This protein binds this small molecule.
Small molecule (SMILES): Cc1cn([C@H]2C[C@H](O[P](=O)(O)OC[C@H]3O[C@@H](n4cnc5c(=O)nc(N)[nH]c54)C[C@@H]3O[P](=O)(O)OC[C@H]3O[C@@H](n4cnc5c(=O)nc(N)[nH]c54)C[C@@H]3O[P](=O)(O)OC[C@H]3O[C@@H](n4ccc(N)nc4=O)C[C@@H]3O[P](=O)(O)OC[C@H]3O[C@@H](n4cnc5c(=O)nc(N)[nH]c54)C[C@@H]3O)[C@@H](CO[P](=O)(O)O[C@H]3C[C@H](n4ccc(N)nc4=O)O[C@@H]3CO[P](=O)(O)O[C@H]3C[C@H](n4ccc(N)nc4=O)O[C@@H]3CO[P](=O)(O)O[C@H]3C[C@H](n4ccc(N)nc4=O)O[C@@H]3CO[P](=O)(O)O[C@H]3C[C@H](n4cnc5c(=O)nc(N)[nH]c54)O[C@@H]3CO)O2)c(=O)[nH]c1=O

Sequence of chain 1.F:
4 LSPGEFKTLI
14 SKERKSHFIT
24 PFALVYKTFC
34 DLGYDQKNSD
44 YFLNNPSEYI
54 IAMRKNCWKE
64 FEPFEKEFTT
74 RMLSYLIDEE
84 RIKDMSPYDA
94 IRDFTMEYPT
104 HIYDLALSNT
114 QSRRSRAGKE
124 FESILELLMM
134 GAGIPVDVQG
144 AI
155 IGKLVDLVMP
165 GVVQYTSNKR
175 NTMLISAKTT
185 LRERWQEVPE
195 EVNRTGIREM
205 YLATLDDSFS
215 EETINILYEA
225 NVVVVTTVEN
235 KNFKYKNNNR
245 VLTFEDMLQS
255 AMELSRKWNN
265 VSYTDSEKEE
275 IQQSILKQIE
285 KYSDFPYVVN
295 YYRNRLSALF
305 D

Sequence of chain 1.E:
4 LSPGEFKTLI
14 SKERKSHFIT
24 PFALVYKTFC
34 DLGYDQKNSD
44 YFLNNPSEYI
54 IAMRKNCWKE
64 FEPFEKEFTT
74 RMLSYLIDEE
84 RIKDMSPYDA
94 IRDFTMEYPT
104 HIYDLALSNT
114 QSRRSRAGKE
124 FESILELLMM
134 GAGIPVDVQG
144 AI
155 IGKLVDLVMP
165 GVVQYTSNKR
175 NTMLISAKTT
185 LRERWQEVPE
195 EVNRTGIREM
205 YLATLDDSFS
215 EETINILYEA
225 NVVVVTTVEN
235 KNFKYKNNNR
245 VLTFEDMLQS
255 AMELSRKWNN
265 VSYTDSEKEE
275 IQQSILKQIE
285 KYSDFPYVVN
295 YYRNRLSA

Binding-site contacts:
Ligand atom N3 contacts residue DG7 of chain 1.A at 2.8 Å (h-bond).
Ligand atom N2 contacts residue DC1 of chain 1.A at 2.5 Å (h-bond).
Ligand atom N2 contacts residue GLN114 of chain 1.E at 2.9 Å (h-bond).
Ligand atom N2 contacts residue DC9 of chain 1.A at 2.5 Å (h-bond).
Ligand atom OP1 contacts residue SER115 of chain 1.E at 2.6 Å (h-bond).
Ligand atom O6 contacts residue ARG186 of chain 1.F at 2.6 Å (salt-bridge).
Ligand atom N4 contacts residue DG2 of chain 1.A at 2.7 Å (h-bond).
Ligand atom N4 contacts residue DG6 of chain 1.A at 2.9 Å (h-bond).
Ligand atom N2 contacts residue DC3 of chain 1.A at 2.9 Å (h-bond).
Ligand atom N3 contacts residue DG6 of chain 1.A at 2.7 Å (h-bond).
Ligand atom O2 contacts residue DG7 of chain 1.A at 2.8 Å (h-bond).
Ligand atom N3 contacts residue GLN114 of chain 1.E at 2.9 Å (h-bond).
Ligand atom N2 contacts residue DC4 of chain 1.A at 2.9 Å (h-bond).
Ligand atom N3 contacts residue DG2 of chain 1.A at 2.7 Å (h-bond).
Ligand atom OP2 contacts residue TYR106 of chain 1.E at 2.5 Å (h-bond).
Ligand atom O4' contacts residue SER118 of chain 1.E at 2.6 Å (h-bond).
Ligand atom N4 contacts residue DG7 of chain 1.A at 2.9 Å (h-bond).
Ligand atom O2 contacts residue DG2 of chain 1.A at 2.7 Å (h-bond).
Ligand atom N4 contacts residue GLU187 of chain 1.E at 2.7 Å (salt-bridge).
Ligand atom OP1 contacts residue THR184 of chain 1.F at 2.9 Å (h-bond).
Ligand atom O4' contacts residue GLN114 of chain 1.E at 2.8 Å (h-bond).
Ligand atom OP1 contacts residue SER111 of chain 1.E at 2.4 Å (h-bond).
Ligand atom N7 contacts residue ARG186 of chain 1.F at 2.8 Å (salt-bridge).
Ligand atom N1 contacts residue DC4 of chain 1.A at 2.6 Å (h-bond).
Ligand atom N3 contacts residue DG8 of chain 1.A at 2.7 Å (h-bond).
Ligand atom OP2 contacts residue ARG116 of chain 1.F at 2.8 Å (salt-bridge).
Ligand atom OP1 contacts residue THR183 of chain 1.F at 2.7 Å (h-bond).
Ligand atom N1 contacts residue DC1 of chain 1.A at 2.7 Å (h-bond).
Ligand atom O6 contacts residue DC4 of chain 1.A at 2.7 Å (h-bond).
Ligand atom N1 contacts residue DC3 of chain 1.A at 2.9 Å (h-bond).
Ligand atom N4 contacts residue DG8 of chain 1.A at 2.6 Å (h-bond).
Ligand atom O6 contacts residue ARG188 of chain 1.F at 2.7 Å (salt-bridge).
Ligand atom OP1 contacts residue THR183 of chain 1.F at 2.5 Å (h-bond).
Ligand atom O6 contacts residue DC3 of chain 1.A at 2.9 Å (h-bond).
Ligand atom O6 contacts residue DC1 of chain 1.A at 2.8 Å (h-bond).
Ligand atom O2 contacts residue DG8 of chain 1.A at 2.6 Å (h-bond).
Ligand atom N7 contacts residue ARG188 of chain 1.F at 2.9 Å (salt-bridge).
Ligand atom O2 contacts residue DG6 of chain 1.A at 2.8 Å (h-bond).
Ligand atom N1 contacts residue DC9 of chain 1.A at 2.8 Å (h-bond).
Ligand atom OP1 contacts residue THR113 of chain 1.F at 2.6 Å (h-bond).